Sequence of chain 2.A:
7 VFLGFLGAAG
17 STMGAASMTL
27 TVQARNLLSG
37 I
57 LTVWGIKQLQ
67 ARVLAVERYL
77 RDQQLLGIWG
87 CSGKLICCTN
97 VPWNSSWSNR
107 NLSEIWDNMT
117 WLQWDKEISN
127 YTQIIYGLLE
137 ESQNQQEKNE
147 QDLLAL

Sequence of chain 2.B:
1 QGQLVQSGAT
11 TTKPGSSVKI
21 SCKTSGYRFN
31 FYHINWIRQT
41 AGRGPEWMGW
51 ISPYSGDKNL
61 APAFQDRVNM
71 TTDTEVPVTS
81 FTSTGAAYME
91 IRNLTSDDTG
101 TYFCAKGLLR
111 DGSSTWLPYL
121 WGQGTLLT

The protein below binds the small molecule below.
Small molecule (SMILES): CC(=O)N[C@H]1[C@H](O[C@H]2[C@H](O)[C@@H](NC(C)=O)CO[C@@H]2CO)O[C@H](CO)[C@@H](O[C@@H]2O[C@H](CO[C@H]3O[C@H](CO)[C@@H](O)[C@H](O[C@H]4O[C@H](CO)[C@@H](O)[C@H](O)[C@@H]4O)[C@@H]3O)[C@@H](O)[C@H](O[C@H]3O[C@H](CO)[C@@H](O)[C@H](O)[C@@H]3O)[C@@H]2O)[C@@H]1O

Binding-site contacts:
Ligand atom O3 contacts residue HIS33 of chain 2.B at 3.0 Å (h-bond).
Ligand atom O5 contacts residue ASN97 of chain 2.C at 3.5 Å.
Ligand atom O6 contacts residue PHE31 of chain 2.B at 3.1 Å (h-bond).
Ligand atom C1 contacts residue ASN58 of chain 2.D at 1.4 Å.
Ligand atom O6 contacts residue SER55 of chain 2.B at 3.2 Å (h-bond).
Ligand atom O6 contacts residue ARG110 of chain 2.B at 3.1 Å (salt-bridge).
Ligand atom O3 contacts residue SER113 of chain 2.B at 2.8 Å (h-bond).
Ligand atom O4 contacts residue THR115 of chain 2.B at 3.5 Å.
Ligand atom C8 contacts residue SER17 of chain 2.A at 3.4 Å.
Ligand atom N2 contacts residue ASN58 of chain 2.D at 3.0 Å (h-bond).
Ligand atom C2 contacts residue ASN58 of chain 2.D at 2.5 Å.
Ligand atom O2 contacts residue GLY112 of chain 2.B at 2.6 Å (h-bond).
Ligand atom C5 contacts residue ARG110 of chain 2.B at 3.3 Å.
Ligand atom C6 contacts residue ASP57 of chain 2.B at 3.5 Å.
Ligand atom O4 contacts residue ASP57 of chain 2.B at 2.6 Å (salt-bridge).
Ligand atom O5 contacts residue ARG110 of chain 2.B at 3.2 Å (salt-bridge).
Ligand atom C7 contacts residue SER17 of chain 2.A at 3.3 Å.
Ligand atom O6 contacts residue ASP111 of chain 2.B at 2.7 Å (salt-bridge).
Ligand atom O6 contacts residue ASN59 of chain 2.B at 3.3 Å (h-bond).
Ligand atom O6 contacts residue ASP57 of chain 2.B at 2.8 Å (salt-bridge).
Ligand atom C6 contacts residue TRP50 of chain 2.B at 3.3 Å (hydrophobic).
Ligand atom O5 contacts residue ASN58 of chain 2.D at 2.3 Å (h-bond).
Ligand atom C8 contacts residue PHE31 of chain 2.B at 3.2 Å (hydrophobic).
Ligand atom C7 contacts residue ASN58 of chain 2.D at 3.1 Å.
Ligand atom C6 contacts residue ASP111 of chain 2.B at 3.5 Å.
Ligand atom O3 contacts residue GLY112 of chain 2.B at 3.2 Å (h-bond).
Ligand atom O4 contacts residue GLY112 of chain 2.B at 3.4 Å.
Ligand atom O7 contacts residue SER17 of chain 2.A at 2.7 Å (h-bond).
Ligand atom C6 contacts residue ASN30 of chain 2.B at 3.3 Å.
Ligand atom C5 contacts residue TYR54 of chain 2.B at 3.6 Å (hydrophobic).
Ligand atom C3 contacts residue GLY112 of chain 2.B at 3.5 Å.
Ligand atom O4 contacts residue SER55 of chain 2.B at 2.5 Å (h-bond).
Ligand atom O2 contacts residue THR115 of chain 2.B at 2.5 Å (h-bond).
Ligand atom O4 contacts residue HIS96 of chain 2.C at 3.2 Å (h-bond).
Ligand atom C7 contacts residue HIS33 of chain 2.B at 3.5 Å.
Ligand atom C5 contacts residue ASN58 of chain 2.D at 3.6 Å.
Ligand atom O7 contacts residue ASN58 of chain 2.D at 2.8 Å (h-bond).
Ligand atom O7 contacts residue HIS33 of chain 2.B at 3.6 Å (h-bond).
Ligand atom O7 contacts residue SER52 of chain 2.B at 3.5 Å (h-bond).
Ligand atom C6 contacts residue PHE31 of chain 2.B at 3.6 Å (hydrophobic).

Sequence of chain 2.C:
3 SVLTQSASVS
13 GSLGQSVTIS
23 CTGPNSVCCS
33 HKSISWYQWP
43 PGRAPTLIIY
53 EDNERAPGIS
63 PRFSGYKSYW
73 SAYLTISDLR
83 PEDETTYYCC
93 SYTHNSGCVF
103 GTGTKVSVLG

Sequence of chain 2.D:
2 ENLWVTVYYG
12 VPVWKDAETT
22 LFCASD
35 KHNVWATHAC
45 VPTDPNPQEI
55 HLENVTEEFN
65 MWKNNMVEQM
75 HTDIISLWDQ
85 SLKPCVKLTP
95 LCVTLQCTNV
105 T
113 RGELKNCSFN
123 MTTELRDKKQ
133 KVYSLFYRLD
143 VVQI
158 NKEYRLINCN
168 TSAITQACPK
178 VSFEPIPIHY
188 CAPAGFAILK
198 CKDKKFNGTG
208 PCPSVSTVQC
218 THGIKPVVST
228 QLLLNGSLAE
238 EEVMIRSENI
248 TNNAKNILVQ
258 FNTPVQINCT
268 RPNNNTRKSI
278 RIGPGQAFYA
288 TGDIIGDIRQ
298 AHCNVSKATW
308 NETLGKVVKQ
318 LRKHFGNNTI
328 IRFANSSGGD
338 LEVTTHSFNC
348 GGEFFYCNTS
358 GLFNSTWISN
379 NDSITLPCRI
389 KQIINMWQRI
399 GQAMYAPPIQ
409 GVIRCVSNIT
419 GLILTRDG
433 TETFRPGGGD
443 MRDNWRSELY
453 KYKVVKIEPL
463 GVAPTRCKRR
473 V